A small-molecule ligand and the protein it binds are described below.
Small molecule (SMILES): OC[C@H]1O[C@@](CO)(O[C@H]2O[C@H](CO)[C@@H](O)[C@H](O)[C@H]2O)[C@@H](O)[C@@H]1O

Sequence of chain 1.A:
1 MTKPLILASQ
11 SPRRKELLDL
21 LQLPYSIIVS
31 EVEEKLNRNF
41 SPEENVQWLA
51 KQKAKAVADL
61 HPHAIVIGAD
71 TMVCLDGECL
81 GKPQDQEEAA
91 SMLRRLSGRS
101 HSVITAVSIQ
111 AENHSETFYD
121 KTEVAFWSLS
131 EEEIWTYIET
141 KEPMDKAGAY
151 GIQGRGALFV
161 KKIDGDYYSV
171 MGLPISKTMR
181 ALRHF

Binding-site contacts:
Ligand atom O6 contacts residue GLU31 of chain 1.A at 3.9 Å.
Ligand atom C5 contacts residue VAL29 of chain 1.A at 3.7 Å (hydrophobic).
Ligand atom C6 contacts residue VAL29 of chain 1.A at 4.0 Å (hydrophobic).
Ligand atom O5 contacts residue GLU31 of chain 1.A at 3.4 Å (salt-bridge).
Ligand atom C2 contacts residue GLU31 of chain 1.A at 4.2 Å.
Ligand atom C2 contacts residue GLU31 of chain 1.A at 4.1 Å.
Ligand atom O2 contacts residue GLU31 of chain 1.A at 4.2 Å.
Ligand atom C3 contacts residue VAL29 of chain 1.A at 3.7 Å (hydrophobic).
Ligand atom O1 contacts residue GLU31 of chain 1.A at 2.7 Å (salt-bridge).
Ligand atom O5 contacts residue GLU31 of chain 1.A at 3.2 Å.
Ligand atom C5 contacts residue SER30 of chain 1.A at 4.4 Å.
Ligand atom C6 contacts residue GLU31 of chain 1.A at 4.2 Å.
Ligand atom C1 contacts residue GLU31 of chain 1.A at 3.9 Å.
Ligand atom O1 contacts residue SER30 of chain 1.A at 3.5 Å.
Ligand atom O6 contacts residue VAL29 of chain 1.A at 3.5 Å.
Ligand atom C1 contacts residue GLU31 of chain 1.A at 3.4 Å.
Ligand atom O2 contacts residue GLU31 of chain 1.A at 4.4 Å.
Ligand atom O1 contacts residue VAL29 of chain 1.A at 4.4 Å.
Ligand atom C4 contacts residue VAL29 of chain 1.A at 3.5 Å (hydrophobic).
Ligand atom C5 contacts residue GLU31 of chain 1.A at 4.2 Å.
Ligand atom O4 contacts residue VAL29 of chain 1.A at 2.7 Å (h-bond).